Binding-site contacts:
Ligand atom CG contacts residue LEU117 of chain 1.A at 4.2 Å (hydrophobic).
Ligand atom CA contacts residue SER70 of chain 1.A at 3.8 Å.
Ligand atom C contacts residue SER70 of chain 1.A at 3.8 Å.
Ligand atom CE1 contacts residue SER69 of chain 1.A at 4.1 Å.
Ligand atom CA contacts residue SER72 of chain 1.A at 3.7 Å.
Ligand atom OXT contacts residue ARG77 of chain 1.A at 2.9 Å (salt-bridge).
Ligand atom NE2 contacts residue SER70 of chain 1.A at 3.7 Å.
Ligand atom O contacts residue LEU71 of chain 1.A at 3.7 Å.
Ligand atom NE2 contacts residue SER69 of chain 1.A at 2.8 Å (h-bond).
Ligand atom C contacts residue ARG77 of chain 1.A at 3.6 Å.
Ligand atom O contacts residue SER70 of chain 1.A at 3.2 Å (h-bond).
Ligand atom CD2 contacts residue SER69 of chain 1.A at 3.2 Å.
Ligand atom CD2 contacts residue ASP161 of chain 1.A at 4.2 Å.
Ligand atom CA contacts residue GLN122 of chain 1.A at 3.7 Å.
Ligand atom C contacts residue PHE52 of chain 1.A at 3.8 Å (hydrophobic).
Ligand atom NE2 contacts residue PHE52 of chain 1.A at 3.4 Å.
Ligand atom C contacts residue THR121 of chain 1.A at 3.7 Å.
Ligand atom O contacts residue PHE52 of chain 1.A at 3.7 Å.
Ligand atom CB contacts residue SER120 of chain 1.A at 4.1 Å.
Ligand atom CA contacts residue ASP161 of chain 1.A at 3.6 Å.
Ligand atom CD2 contacts residue SER70 of chain 1.A at 3.2 Å.
Ligand atom CE1 contacts residue LEU117 of chain 1.A at 3.6 Å (hydrophobic).
Ligand atom CG contacts residue SER70 of chain 1.A at 4.0 Å.
Ligand atom OXT contacts residue THR121 of chain 1.A at 2.9 Å (h-bond).
Ligand atom N contacts residue SER72 of chain 1.A at 3.0 Å (h-bond).
Ligand atom OXT contacts residue GLN122 of chain 1.A at 4.2 Å.
Ligand atom OXT contacts residue PHE52 of chain 1.A at 3.5 Å.
Ligand atom N contacts residue ASP161 of chain 1.A at 2.9 Å (salt-bridge).
Ligand atom CG contacts residue ASP161 of chain 1.A at 3.8 Å.
Ligand atom CD2 contacts residue PHE52 of chain 1.A at 3.4 Å (hydrophobic).
Ligand atom CE1 contacts residue PHE52 of chain 1.A at 4.2 Å (hydrophobic).
Ligand atom CA contacts residue THR121 of chain 1.A at 3.6 Å.
Ligand atom C contacts residue SER72 of chain 1.A at 3.8 Å.
Ligand atom CB contacts residue GLN122 of chain 1.A at 3.1 Å.
Ligand atom CB contacts residue ASP161 of chain 1.A at 3.6 Å.
Ligand atom ND1 contacts residue LEU117 of chain 1.A at 3.4 Å.
Ligand atom O contacts residue SER72 of chain 1.A at 2.9 Å (h-bond).
Ligand atom N contacts residue SER70 of chain 1.A at 2.7 Å (h-bond).
Ligand atom OXT contacts residue SER120 of chain 1.A at 3.3 Å.
Ligand atom O contacts residue ARG77 of chain 1.A at 2.8 Å (salt-bridge).

This small molecule binds to this protein.
Small molecule (SMILES): N[C@@H](Cc1c[nH]c[nH+]1)C(=O)O

Sequence of chain 1.A:
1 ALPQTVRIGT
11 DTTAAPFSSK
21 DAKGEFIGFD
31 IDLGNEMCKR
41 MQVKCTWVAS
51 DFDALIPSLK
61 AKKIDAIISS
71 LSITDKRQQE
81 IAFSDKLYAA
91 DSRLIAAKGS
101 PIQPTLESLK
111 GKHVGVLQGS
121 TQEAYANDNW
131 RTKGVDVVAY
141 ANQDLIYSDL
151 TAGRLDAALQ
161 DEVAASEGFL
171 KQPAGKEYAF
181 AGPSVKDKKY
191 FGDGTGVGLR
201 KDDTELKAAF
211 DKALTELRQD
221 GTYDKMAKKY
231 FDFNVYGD